Binding-site contacts:
Ligand atom N2 contacts residue ASN277 of chain 1.A at 3.0 Å (h-bond).
Ligand atom C1 contacts residue VAL289 of chain 1.A at 3.5 Å (hydrophobic).
Ligand atom C1 contacts residue ASN290 of chain 1.A at 4.2 Å.
Ligand atom O5 contacts residue VAL289 of chain 1.A at 4.5 Å.
Ligand atom C3 contacts residue ASN277 of chain 1.A at 3.8 Å.
Ligand atom C5 contacts residue ASN290 of chain 1.A at 4.3 Å.
Ligand atom C2 contacts residue VAL289 of chain 1.A at 3.9 Å (hydrophobic).
Ligand atom O7 contacts residue VAL289 of chain 1.A at 4.1 Å.
Ligand atom C4 contacts residue ASN277 of chain 1.A at 4.2 Å.
Ligand atom O5 contacts residue ASN277 of chain 1.A at 2.4 Å (h-bond).
Ligand atom C8 contacts residue SER37 of chain 1.A at 2.9 Å.
Ligand atom C2 contacts residue ASN277 of chain 1.A at 2.5 Å.
Ligand atom C8 contacts residue ASN277 of chain 1.A at 4.5 Å.
Ligand atom O6 contacts residue GLU390 of chain 1.A at 4.0 Å.
Ligand atom O5 contacts residue ASN290 of chain 1.A at 4.0 Å.
Ligand atom N2 contacts residue VAL289 of chain 1.A at 3.4 Å (h-bond).
Ligand atom C7 contacts residue ASN277 of chain 1.A at 3.2 Å.
Ligand atom O7 contacts residue ASN277 of chain 1.A at 2.9 Å (h-bond).
Ligand atom C8 contacts residue VAL289 of chain 1.A at 3.5 Å (hydrophobic).
Ligand atom C7 contacts residue VAL289 of chain 1.A at 3.8 Å (hydrophobic).
Ligand atom C7 contacts residue SER37 of chain 1.A at 4.4 Å.
Ligand atom C5 contacts residue ASN277 of chain 1.A at 3.7 Å.
Ligand atom C1 contacts residue ASN277 of chain 1.A at 1.5 Å.
Ligand atom C3 contacts residue VAL289 of chain 1.A at 4.3 Å (hydrophobic).
Ligand atom C8 contacts residue SER38 of chain 1.A at 4.2 Å.
Ligand atom O6 contacts residue ASN290 of chain 1.A at 3.7 Å.

This small molecule binds to this protein.
Small molecule (SMILES): CC(=O)N[C@H]1[C@H](O[C@H]2[C@H](O)[C@@H](NC(C)=O)CO[C@@H]2CO)O[C@H](CO)[C@@H](O[C@H]2O[C@H](CO)[C@@H](O)[C@H](O)[C@@H]2O)[C@@H]1O

Sequence of chain 1.A:
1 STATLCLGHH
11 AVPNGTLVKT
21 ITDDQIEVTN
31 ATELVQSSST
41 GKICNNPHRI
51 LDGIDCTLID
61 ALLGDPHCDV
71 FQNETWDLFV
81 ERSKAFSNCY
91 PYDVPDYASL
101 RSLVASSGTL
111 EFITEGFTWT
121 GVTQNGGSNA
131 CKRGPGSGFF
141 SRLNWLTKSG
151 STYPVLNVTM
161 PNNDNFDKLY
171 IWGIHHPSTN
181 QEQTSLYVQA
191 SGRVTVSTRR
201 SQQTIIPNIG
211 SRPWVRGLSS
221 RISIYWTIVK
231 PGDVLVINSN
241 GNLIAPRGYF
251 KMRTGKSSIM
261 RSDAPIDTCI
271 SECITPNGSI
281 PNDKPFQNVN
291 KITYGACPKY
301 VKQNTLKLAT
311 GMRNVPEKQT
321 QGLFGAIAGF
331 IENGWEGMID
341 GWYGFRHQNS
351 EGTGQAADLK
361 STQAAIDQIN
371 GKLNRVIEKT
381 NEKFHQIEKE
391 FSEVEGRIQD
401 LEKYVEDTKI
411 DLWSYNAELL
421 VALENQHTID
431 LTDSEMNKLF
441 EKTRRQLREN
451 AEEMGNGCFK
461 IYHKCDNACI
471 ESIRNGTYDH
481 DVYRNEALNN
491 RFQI